A protein and the small-molecule ligand that binds it are described below.
Small molecule (SMILES): CC(=O)N[C@@H]1[C@@H](O)[C@H](O)[C@@H](CO)O[C@H]1O

Binding-site contacts:
Ligand atom O5 contacts residue ASN375 of chain 2.C at 2.2 Å (h-bond).
Ligand atom C5 contacts residue ASN375 of chain 2.C at 3.5 Å.
Ligand atom O7 contacts residue ASN375 of chain 2.C at 3.7 Å.
Ligand atom C7 contacts residue ASN375 of chain 2.C at 3.3 Å.
Ligand atom C1 contacts residue ARG424 of chain 2.C at 4.0 Å.
Ligand atom C1 contacts residue ASN375 of chain 2.C at 1.3 Å.
Ligand atom C8 contacts residue ASN375 of chain 2.C at 4.0 Å.
Ligand atom N2 contacts residue ASN375 of chain 2.C at 2.8 Å (h-bond).
Ligand atom C5 contacts residue ARG424 of chain 2.C at 4.0 Å.
Ligand atom O5 contacts residue ARG424 of chain 2.C at 3.4 Å (salt-bridge).
Ligand atom C3 contacts residue ASN375 of chain 2.C at 3.6 Å.
Ligand atom C2 contacts residue ASN375 of chain 2.C at 2.3 Å.
Ligand atom C4 contacts residue ASN375 of chain 2.C at 4.0 Å.
Ligand atom C8 contacts residue ASN368 of chain 1.A at 4.4 Å.
Ligand atom C6 contacts residue ARG424 of chain 2.C at 3.9 Å.

Sequence of chain 2.C:
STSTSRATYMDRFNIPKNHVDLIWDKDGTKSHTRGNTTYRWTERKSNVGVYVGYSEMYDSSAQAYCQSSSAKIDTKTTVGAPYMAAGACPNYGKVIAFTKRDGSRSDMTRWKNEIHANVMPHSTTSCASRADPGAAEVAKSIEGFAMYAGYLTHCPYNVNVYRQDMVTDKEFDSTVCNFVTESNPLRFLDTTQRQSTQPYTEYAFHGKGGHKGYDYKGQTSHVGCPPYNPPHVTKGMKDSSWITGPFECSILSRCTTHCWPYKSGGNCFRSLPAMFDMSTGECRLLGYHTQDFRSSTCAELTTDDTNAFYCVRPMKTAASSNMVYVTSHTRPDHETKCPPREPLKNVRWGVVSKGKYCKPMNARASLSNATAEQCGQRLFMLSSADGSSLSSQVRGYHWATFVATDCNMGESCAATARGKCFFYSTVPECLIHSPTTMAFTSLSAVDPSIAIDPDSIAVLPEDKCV

Sequence of chain 1.A:
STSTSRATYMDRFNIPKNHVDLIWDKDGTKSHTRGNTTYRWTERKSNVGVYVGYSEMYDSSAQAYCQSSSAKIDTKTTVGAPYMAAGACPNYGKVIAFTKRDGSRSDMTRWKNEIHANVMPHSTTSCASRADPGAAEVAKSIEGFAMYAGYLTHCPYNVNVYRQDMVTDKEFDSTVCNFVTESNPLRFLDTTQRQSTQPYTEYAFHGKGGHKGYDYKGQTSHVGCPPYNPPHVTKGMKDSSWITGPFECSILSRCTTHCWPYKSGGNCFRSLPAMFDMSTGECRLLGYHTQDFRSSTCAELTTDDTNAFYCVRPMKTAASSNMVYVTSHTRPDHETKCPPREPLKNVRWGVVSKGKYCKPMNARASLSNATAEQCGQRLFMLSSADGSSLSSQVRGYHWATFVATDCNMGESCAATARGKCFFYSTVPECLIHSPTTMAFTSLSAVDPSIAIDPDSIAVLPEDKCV